Sequence of chain 1.A:
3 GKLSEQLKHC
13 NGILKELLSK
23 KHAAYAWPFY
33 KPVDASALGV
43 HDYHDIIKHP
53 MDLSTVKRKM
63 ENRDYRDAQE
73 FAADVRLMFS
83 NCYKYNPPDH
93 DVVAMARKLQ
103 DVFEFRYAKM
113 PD

Binding-site contacts:
Ligand atom NAN contacts residue ASN88 of chain 1.A at 3.1 Å (h-bond).
Ligand atom CAY contacts residue VAL94 of chain 1.A at 4.0 Å (hydrophobic).
Ligand atom NAO contacts residue CYS84 of chain 1.A at 3.8 Å.
Ligand atom CAY contacts residue PRO30 of chain 1.A at 4.0 Å (hydrophobic).
Ligand atom CAR contacts residue PHE31 of chain 1.A at 3.7 Å (hydrophobic).
Ligand atom CBD contacts residue VAL42 of chain 1.A at 3.8 Å (hydrophobic).
Ligand atom CAP contacts residue VAL94 of chain 1.A at 3.9 Å (hydrophobic).
Ligand atom CAX contacts residue TRP29 of chain 1.A at 3.8 Å (hydrophobic).
Ligand atom CAP contacts residue VAL35 of chain 1.A at 4.0 Å (hydrophobic).
Ligand atom CAF contacts residue PRO30 of chain 1.A at 3.3 Å (hydrophobic).
Ligand atom CAS contacts residue ASN88 of chain 1.A at 3.5 Å.
Ligand atom NAO contacts residue ASN88 of chain 1.A at 3.7 Å.
Ligand atom OAU contacts residue ASN88 of chain 1.A at 3.8 Å.
Ligand atom OAV contacts residue VAL42 of chain 1.A at 3.8 Å.
Ligand atom CAA contacts residue PRO30 of chain 1.A at 3.5 Å (hydrophobic).
Ligand atom CBD contacts residue TYR87 of chain 1.A at 3.6 Å (hydrophobic).
Ligand atom CL1 contacts residue ASP93 of chain 1.A at 3.7 Å.
Ligand atom CAW contacts residue VAL42 of chain 1.A at 3.5 Å (hydrophobic).
Ligand atom CAC contacts residue TRP29 of chain 1.A at 4.0 Å (hydrophobic).
Ligand atom CAT contacts residue ASN88 of chain 1.A at 4.1 Å.
Ligand atom CAF contacts residue VAL35 of chain 1.A at 4.0 Å (hydrophobic).
Ligand atom CAR contacts residue VAL35 of chain 1.A at 4.1 Å (hydrophobic).
Ligand atom CAQ contacts residue VAL94 of chain 1.A at 3.8 Å (hydrophobic).
Ligand atom CAX contacts residue VAL94 of chain 1.A at 3.5 Å (hydrophobic).
Ligand atom CBD contacts residue TYR45 of chain 1.A at 4.0 Å (hydrophobic).
Ligand atom CAB contacts residue TRP29 of chain 1.A at 3.8 Å (hydrophobic).
Ligand atom NAO contacts residue VAL94 of chain 1.A at 4.1 Å.
Ligand atom CAY contacts residue MET97 of chain 1.A at 3.9 Å (hydrophobic).
Ligand atom NAK contacts residue VAL94 of chain 1.A at 3.9 Å.
Ligand atom CAR contacts residue PRO30 of chain 1.A at 3.6 Å (hydrophobic).
Ligand atom CAT contacts residue VAL42 of chain 1.A at 3.7 Å (hydrophobic).
Ligand atom CAY contacts residue TRP29 of chain 1.A at 3.6 Å (hydrophobic).
Ligand atom CAM contacts residue TRP29 of chain 1.A at 3.9 Å (hydrophobic).
Ligand atom CAE contacts residue PRO30 of chain 1.A at 4.0 Å (hydrophobic).
Ligand atom OAL contacts residue TRP29 of chain 1.A at 3.4 Å.
Ligand atom OAV contacts residue LEU40 of chain 1.A at 4.1 Å.
Ligand atom OAU contacts residue TYR87 of chain 1.A at 4.0 Å.
Ligand atom OAU contacts residue VAL42 of chain 1.A at 3.6 Å.
Ligand atom CAX contacts residue PRO30 of chain 1.A at 3.8 Å (hydrophobic).
Ligand atom CAG contacts residue VAL94 of chain 1.A at 4.0 Å (hydrophobic).

A small-molecule ligand and the protein it binds are described below.
Small molecule (SMILES): COC(=O)[C@H](C)[C@@H]1N=C(c2ccc(Cl)cc2)c2cc(OC)ccc2-n2c(C)nnc21